Sequence of chain 2.B:
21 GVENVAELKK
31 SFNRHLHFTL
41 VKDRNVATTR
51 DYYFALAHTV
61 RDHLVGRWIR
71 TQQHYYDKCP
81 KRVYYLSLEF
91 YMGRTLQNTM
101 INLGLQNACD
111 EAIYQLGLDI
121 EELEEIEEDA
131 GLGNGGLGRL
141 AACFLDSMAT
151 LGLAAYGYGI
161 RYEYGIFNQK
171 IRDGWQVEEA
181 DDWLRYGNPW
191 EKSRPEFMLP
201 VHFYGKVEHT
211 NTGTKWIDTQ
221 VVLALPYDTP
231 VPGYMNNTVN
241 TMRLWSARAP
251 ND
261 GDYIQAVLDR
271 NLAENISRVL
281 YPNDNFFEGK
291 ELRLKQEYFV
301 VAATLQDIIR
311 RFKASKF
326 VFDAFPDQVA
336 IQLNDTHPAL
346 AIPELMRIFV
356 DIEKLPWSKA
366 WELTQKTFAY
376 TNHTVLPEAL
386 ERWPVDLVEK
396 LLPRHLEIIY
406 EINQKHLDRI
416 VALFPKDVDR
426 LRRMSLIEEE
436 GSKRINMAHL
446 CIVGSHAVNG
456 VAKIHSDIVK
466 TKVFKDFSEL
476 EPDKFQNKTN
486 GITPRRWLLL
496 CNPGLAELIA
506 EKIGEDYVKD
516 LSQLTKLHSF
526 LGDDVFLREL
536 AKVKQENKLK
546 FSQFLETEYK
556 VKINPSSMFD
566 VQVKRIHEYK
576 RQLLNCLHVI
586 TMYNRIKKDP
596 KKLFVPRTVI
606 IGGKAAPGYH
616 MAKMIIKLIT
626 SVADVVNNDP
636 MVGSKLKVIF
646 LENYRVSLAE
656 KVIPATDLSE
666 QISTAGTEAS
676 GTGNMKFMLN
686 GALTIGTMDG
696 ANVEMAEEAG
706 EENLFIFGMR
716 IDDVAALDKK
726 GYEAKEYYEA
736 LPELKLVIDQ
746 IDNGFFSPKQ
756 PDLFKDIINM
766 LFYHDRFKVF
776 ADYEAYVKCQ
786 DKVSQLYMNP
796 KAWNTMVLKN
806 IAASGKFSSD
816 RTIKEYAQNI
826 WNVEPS

Binding-site contacts:
Ligand atom C8 contacts residue ARG61 of chain 2.B at 3.3 Å.
Ligand atom N2 contacts residue GLU191 of chain 2.B at 2.9 Å (salt-bridge).
Ligand atom N2 contacts residue ARG61 of chain 2.B at 3.3 Å (salt-bridge).
Ligand atom N1 contacts residue THR39 of chain 2.A at 3.1 Å (h-bond).
Ligand atom C11 contacts residue HIS58 of chain 2.A at 3.5 Å.
Ligand atom N2 contacts residue LYS192 of chain 2.B at 3.7 Å.
Ligand atom O1 contacts residue GLU191 of chain 2.B at 3.3 Å (salt-bridge).
Ligand atom CL1 contacts residue LEU64 of chain 2.B at 3.6 Å.
Ligand atom C3 contacts residue TRP68 of chain 2.B at 3.7 Å (hydrophobic).
Ligand atom C1 contacts residue ARG61 of chain 2.B at 3.5 Å.
Ligand atom C5 contacts residue ARG61 of chain 2.B at 3.6 Å.
Ligand atom C6 contacts residue ARG61 of chain 2.B at 3.4 Å.
Ligand atom C10 contacts residue THR39 of chain 2.A at 3.6 Å.
Ligand atom C20 contacts residue TYR186 of chain 2.A at 3.8 Å (hydrophobic).
Ligand atom C2 contacts residue GLU191 of chain 2.B at 3.8 Å.
Ligand atom N2 contacts residue PRO189 of chain 2.B at 3.7 Å.
Ligand atom C22 contacts residue TYR186 of chain 2.A at 3.8 Å (hydrophobic).
Ligand atom CL1 contacts residue ARG61 of chain 2.B at 3.3 Å.
Ligand atom O2 contacts residue LYS192 of chain 2.B at 2.9 Å (salt-bridge).
Ligand atom C9 contacts residue LYS192 of chain 2.B at 3.5 Å.
Ligand atom C16 contacts residue HIS58 of chain 2.A at 3.5 Å.
Ligand atom C7 contacts residue THR39 of chain 2.A at 3.5 Å.
Ligand atom CL1 contacts residue VAL65 of chain 2.B at 3.5 Å.
Ligand atom C1 contacts residue GLU191 of chain 2.B at 3.7 Å.
Ligand atom C5 contacts residue VAL41 of chain 2.A at 3.4 Å (hydrophobic).
Ligand atom C7 contacts residue ARG61 of chain 2.B at 3.4 Å.
Ligand atom C2 contacts residue ARG61 of chain 2.B at 3.6 Å.
Ligand atom O4 contacts residue SER193 of chain 2.B at 3.8 Å.
Ligand atom C3 contacts residue ARG61 of chain 2.B at 3.6 Å.
Ligand atom C14 contacts residue PRO189 of chain 2.A at 3.3 Å (hydrophobic).
Ligand atom C14 contacts residue ASN188 of chain 2.A at 3.6 Å.
Ligand atom C8 contacts residue LYS192 of chain 2.B at 3.5 Å.
Ligand atom C6 contacts residue VAL41 of chain 2.A at 3.6 Å (hydrophobic).
Ligand atom C4 contacts residue ARG61 of chain 2.B at 3.3 Å.
Ligand atom C13 contacts residue PHE54 of chain 2.A at 3.6 Å (hydrophobic).
Ligand atom C7 contacts residue VAL41 of chain 2.A at 3.8 Å (hydrophobic).
Ligand atom C15 contacts residue PRO189 of chain 2.A at 3.8 Å (hydrophobic).
Ligand atom C1 contacts residue PRO189 of chain 2.B at 3.6 Å (hydrophobic).
Ligand atom C2 contacts residue PRO189 of chain 2.B at 3.4 Å (hydrophobic).
Ligand atom C2 contacts residue TRP190 of chain 2.B at 3.7 Å (hydrophobic).

Sequence of chain 2.A:
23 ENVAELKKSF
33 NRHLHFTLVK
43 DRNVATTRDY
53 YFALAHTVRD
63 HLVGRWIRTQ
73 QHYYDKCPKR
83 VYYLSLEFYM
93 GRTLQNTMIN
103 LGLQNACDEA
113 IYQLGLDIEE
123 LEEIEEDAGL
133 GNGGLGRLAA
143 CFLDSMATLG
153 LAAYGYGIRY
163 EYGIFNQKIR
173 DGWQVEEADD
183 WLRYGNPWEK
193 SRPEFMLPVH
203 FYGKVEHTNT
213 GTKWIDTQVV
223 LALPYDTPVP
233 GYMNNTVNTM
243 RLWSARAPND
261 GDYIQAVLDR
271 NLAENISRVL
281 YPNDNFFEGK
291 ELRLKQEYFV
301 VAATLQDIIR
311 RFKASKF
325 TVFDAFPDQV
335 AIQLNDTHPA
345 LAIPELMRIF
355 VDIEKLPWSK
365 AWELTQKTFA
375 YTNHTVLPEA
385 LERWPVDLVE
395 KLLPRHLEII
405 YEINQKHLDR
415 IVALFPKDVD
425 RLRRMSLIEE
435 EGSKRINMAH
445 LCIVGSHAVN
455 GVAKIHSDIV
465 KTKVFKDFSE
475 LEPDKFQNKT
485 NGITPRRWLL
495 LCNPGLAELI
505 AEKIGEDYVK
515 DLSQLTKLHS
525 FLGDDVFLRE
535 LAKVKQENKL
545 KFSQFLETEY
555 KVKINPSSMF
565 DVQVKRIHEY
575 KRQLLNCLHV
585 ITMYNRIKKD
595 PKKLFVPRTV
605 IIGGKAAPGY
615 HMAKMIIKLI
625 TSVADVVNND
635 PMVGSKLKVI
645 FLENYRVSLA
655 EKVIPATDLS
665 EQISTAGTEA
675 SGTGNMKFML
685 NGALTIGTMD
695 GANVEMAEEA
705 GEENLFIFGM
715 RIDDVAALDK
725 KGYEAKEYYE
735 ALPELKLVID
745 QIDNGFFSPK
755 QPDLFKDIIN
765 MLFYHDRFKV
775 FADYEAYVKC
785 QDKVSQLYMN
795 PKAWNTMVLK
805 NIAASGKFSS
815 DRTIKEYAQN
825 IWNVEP

A small-molecule ligand and the protein it binds are described below.
Small molecule (SMILES): O=C(N[C@@H](Cc1ccccc1)C(=O)N1CC(C(=O)O)C1)c1cc2cc(Cl)ccc2[nH]1